Sequence of chain 1.A:
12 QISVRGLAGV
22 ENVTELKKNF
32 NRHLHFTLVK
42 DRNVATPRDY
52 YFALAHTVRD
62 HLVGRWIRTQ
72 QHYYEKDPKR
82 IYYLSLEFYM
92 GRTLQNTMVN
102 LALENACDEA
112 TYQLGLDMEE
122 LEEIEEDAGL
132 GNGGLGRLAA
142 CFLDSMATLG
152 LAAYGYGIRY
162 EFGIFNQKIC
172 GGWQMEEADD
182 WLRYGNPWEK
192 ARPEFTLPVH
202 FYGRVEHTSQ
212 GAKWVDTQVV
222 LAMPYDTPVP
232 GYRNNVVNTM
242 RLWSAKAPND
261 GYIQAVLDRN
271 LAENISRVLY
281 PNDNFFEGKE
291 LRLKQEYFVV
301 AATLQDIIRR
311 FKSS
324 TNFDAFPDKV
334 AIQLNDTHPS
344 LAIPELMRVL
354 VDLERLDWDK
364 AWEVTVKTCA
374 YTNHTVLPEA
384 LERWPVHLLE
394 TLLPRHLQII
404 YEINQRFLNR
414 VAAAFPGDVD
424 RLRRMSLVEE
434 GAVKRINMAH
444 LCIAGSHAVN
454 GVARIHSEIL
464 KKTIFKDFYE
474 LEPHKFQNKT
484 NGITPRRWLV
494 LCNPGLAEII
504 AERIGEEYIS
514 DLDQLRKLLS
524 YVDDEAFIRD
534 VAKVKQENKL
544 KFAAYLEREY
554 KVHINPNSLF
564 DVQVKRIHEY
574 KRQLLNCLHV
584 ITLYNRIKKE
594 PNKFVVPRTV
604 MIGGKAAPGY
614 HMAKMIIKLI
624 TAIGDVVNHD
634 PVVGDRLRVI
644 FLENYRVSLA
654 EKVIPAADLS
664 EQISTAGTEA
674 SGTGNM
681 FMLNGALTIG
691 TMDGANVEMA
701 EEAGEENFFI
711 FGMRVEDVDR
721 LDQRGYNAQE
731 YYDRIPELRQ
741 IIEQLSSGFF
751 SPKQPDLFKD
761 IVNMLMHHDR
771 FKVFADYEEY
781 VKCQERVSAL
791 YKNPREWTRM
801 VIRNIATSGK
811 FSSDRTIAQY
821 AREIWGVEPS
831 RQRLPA

Binding-site contacts:
Ligand atom O6 contacts residue LEU139 of chain 1.A at 3.8 Å.
Ligand atom O4 contacts residue ASN484 of chain 1.A at 3.4 Å (h-bond).
Ligand atom O3 contacts residue ALA673 of chain 1.A at 3.3 Å (h-bond).
Ligand atom O2 contacts residue TYR573 of chain 1.A at 3.0 Å (h-bond).
Ligand atom O3 contacts residue GLY675 of chain 1.A at 3.1 Å (h-bond).
Ligand atom N1 contacts residue DMS1 of chain 1.C at 3.6 Å.
Ligand atom C5 contacts residue LEU136 of chain 1.A at 3.7 Å (hydrophobic).
Ligand atom N3 contacts residue DMS1 of chain 1.C at 3.6 Å.
Ligand atom O3 contacts residue SER674 of chain 1.A at 3.0 Å (h-bond).
Ligand atom N3 contacts residue LEU136 of chain 1.A at 3.5 Å.
Ligand atom O3 contacts residue GLU672 of chain 1.A at 2.6 Å (salt-bridge).
Ligand atom C8 contacts residue DMS1 of chain 1.C at 3.5 Å.
Ligand atom C14 contacts residue THR378 of chain 1.A at 3.6 Å.
Ligand atom C3 contacts residue GLU672 of chain 1.A at 3.3 Å.
Ligand atom C13 contacts residue ASP339 of chain 1.A at 3.6 Å.
Ligand atom O4 contacts residue GLY675 of chain 1.A at 2.8 Å (h-bond).
Ligand atom O6 contacts residue HIS377 of chain 1.A at 2.7 Å (h-bond).
Ligand atom O2 contacts residue DMS1 of chain 1.C at 2.9 Å.
Ligand atom C4 contacts residue GLY675 of chain 1.A at 3.7 Å.
Ligand atom C5 contacts residue GLY135 of chain 1.A at 3.6 Å.
Ligand atom C12 contacts residue HIS341 of chain 1.A at 3.6 Å.
Ligand atom O6 contacts residue ASN484 of chain 1.A at 2.7 Å (h-bond).
Ligand atom C7 contacts residue HIS377 of chain 1.A at 3.5 Å.
Ligand atom C6 contacts residue ASN484 of chain 1.A at 3.2 Å.
Ligand atom N1 contacts residue LEU136 of chain 1.A at 3.8 Å.
Ligand atom O5 contacts residue LEU136 of chain 1.A at 3.4 Å (h-bond).
Ligand atom C1 contacts residue LEU136 of chain 1.A at 3.7 Å (hydrophobic).
Ligand atom C6 contacts residue GLY135 of chain 1.A at 3.6 Å.
Ligand atom C3 contacts residue GLY675 of chain 1.A at 3.7 Å.
Ligand atom C2 contacts residue HIS377 of chain 1.A at 3.5 Å.
Ligand atom O4 contacts residue SER674 of chain 1.A at 3.5 Å.
Ligand atom C12 contacts residue ALA383 of chain 1.A at 3.7 Å (hydrophobic).
Ligand atom O2 contacts residue GLU672 of chain 1.A at 3.0 Å (salt-bridge).
Ligand atom C6 contacts residue HIS377 of chain 1.A at 3.5 Å.
Ligand atom C2 contacts residue GLU672 of chain 1.A at 3.7 Å.
Ligand atom C2 contacts residue DMS1 of chain 1.C at 3.6 Å.
Ligand atom C7 contacts residue DMS1 of chain 1.C at 3.1 Å.
Ligand atom N2 contacts residue LEU136 of chain 1.A at 3.4 Å (h-bond).
Ligand atom O6 contacts residue VAL455 of chain 1.A at 3.8 Å.
Ligand atom C13 contacts residue THR378 of chain 1.A at 3.6 Å.

A small-molecule ligand and the protein it binds are described below.
Small molecule (SMILES): OC[C@H]1O[C@@H](n2cc(-c3ccccc3)nn2)[C@H](O)[C@@H](O)[C@@H]1O